This protein binds this small molecule.
Small molecule (SMILES): CO[C@@H]1O[C@H](CO)[C@H](O)[C@H](O)[C@H]1O

Sequence of chain 1.A:
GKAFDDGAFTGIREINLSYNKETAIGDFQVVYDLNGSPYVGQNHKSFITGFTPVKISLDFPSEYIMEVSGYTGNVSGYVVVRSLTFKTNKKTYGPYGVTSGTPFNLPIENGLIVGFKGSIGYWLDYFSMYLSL

Binding-site contacts:
Ligand atom O1 contacts residue TYR122 of chain 1.A at 3.6 Å.
Ligand atom C4 contacts residue GLY1 of chain 1.A at 3.9 Å.
Ligand atom C4 contacts residue TYR78 of chain 1.A at 3.8 Å (hydrophobic).
Ligand atom O4 contacts residue ASP125 of chain 1.A at 2.8 Å (salt-bridge).
Ligand atom C6 contacts residue VAL80 of chain 1.A at 3.8 Å (hydrophobic).
Ligand atom C5 contacts residue ASP125 of chain 1.A at 3.7 Å.
Ligand atom C7 contacts residue TYR122 of chain 1.A at 3.6 Å (hydrophobic).
Ligand atom C1 contacts residue TYR122 of chain 1.A at 4.2 Å (hydrophobic).
Ligand atom O1 contacts residue TYR78 of chain 1.A at 4.0 Å.
Ligand atom O4 contacts residue GLY1 of chain 1.A at 2.9 Å (h-bond).
Ligand atom C5 contacts residue TYR122 of chain 1.A at 4.0 Å (hydrophobic).
Ligand atom C2 contacts residue PHE47 of chain 1.A at 4.5 Å (hydrophobic).
Ligand atom C5 contacts residue GLY121 of chain 1.A at 4.4 Å.
Ligand atom C3 contacts residue GLY1 of chain 1.A at 3.8 Å.
Ligand atom C5 contacts residue TYR78 of chain 1.A at 3.7 Å (hydrophobic).
Ligand atom C2 contacts residue IPA1 of chain 1.L at 3.8 Å.
Ligand atom C3 contacts residue IPA1 of chain 1.L at 4.4 Å.
Ligand atom C6 contacts residue ASP125 of chain 1.A at 3.2 Å.
Ligand atom O6 contacts residue VAL80 of chain 1.A at 3.9 Å.
Ligand atom O5 contacts residue GLY121 of chain 1.A at 3.6 Å.
Ligand atom O6 contacts residue ASP125 of chain 1.A at 2.7 Å (salt-bridge).
Ligand atom C6 contacts residue TRP123 of chain 1.A at 3.6 Å (hydrophobic).
Ligand atom O4 contacts residue GLY121 of chain 1.A at 3.6 Å.
Ligand atom O3 contacts residue IPA1 of chain 1.L at 3.4 Å.
Ligand atom C4 contacts residue ASP125 of chain 1.A at 3.4 Å.
Ligand atom C1 contacts residue TYR78 of chain 1.A at 4.0 Å (hydrophobic).
Ligand atom C2 contacts residue GLY121 of chain 1.A at 4.5 Å.
Ligand atom C6 contacts residue TYR122 of chain 1.A at 4.0 Å (hydrophobic).
Ligand atom O5 contacts residue TYR122 of chain 1.A at 3.0 Å (h-bond).
Ligand atom C2 contacts residue GLY1 of chain 1.A at 4.0 Å.
Ligand atom C7 contacts residue TYR78 of chain 1.A at 3.4 Å (hydrophobic).
Ligand atom O2 contacts residue IPA1 of chain 1.L at 3.4 Å.
Ligand atom O6 contacts residue TRP123 of chain 1.A at 3.0 Å (h-bond).
Ligand atom C6 contacts residue TYR78 of chain 1.A at 3.7 Å (hydrophobic).
Ligand atom O6 contacts residue GLY121 of chain 1.A at 3.6 Å.
Ligand atom O6 contacts residue TYR122 of chain 1.A at 3.2 Å (h-bond).
Ligand atom O3 contacts residue GLY1 of chain 1.A at 2.9 Å (h-bond).
Ligand atom C3 contacts residue TYR78 of chain 1.A at 3.7 Å (hydrophobic).